Sequence of chain 1.B:
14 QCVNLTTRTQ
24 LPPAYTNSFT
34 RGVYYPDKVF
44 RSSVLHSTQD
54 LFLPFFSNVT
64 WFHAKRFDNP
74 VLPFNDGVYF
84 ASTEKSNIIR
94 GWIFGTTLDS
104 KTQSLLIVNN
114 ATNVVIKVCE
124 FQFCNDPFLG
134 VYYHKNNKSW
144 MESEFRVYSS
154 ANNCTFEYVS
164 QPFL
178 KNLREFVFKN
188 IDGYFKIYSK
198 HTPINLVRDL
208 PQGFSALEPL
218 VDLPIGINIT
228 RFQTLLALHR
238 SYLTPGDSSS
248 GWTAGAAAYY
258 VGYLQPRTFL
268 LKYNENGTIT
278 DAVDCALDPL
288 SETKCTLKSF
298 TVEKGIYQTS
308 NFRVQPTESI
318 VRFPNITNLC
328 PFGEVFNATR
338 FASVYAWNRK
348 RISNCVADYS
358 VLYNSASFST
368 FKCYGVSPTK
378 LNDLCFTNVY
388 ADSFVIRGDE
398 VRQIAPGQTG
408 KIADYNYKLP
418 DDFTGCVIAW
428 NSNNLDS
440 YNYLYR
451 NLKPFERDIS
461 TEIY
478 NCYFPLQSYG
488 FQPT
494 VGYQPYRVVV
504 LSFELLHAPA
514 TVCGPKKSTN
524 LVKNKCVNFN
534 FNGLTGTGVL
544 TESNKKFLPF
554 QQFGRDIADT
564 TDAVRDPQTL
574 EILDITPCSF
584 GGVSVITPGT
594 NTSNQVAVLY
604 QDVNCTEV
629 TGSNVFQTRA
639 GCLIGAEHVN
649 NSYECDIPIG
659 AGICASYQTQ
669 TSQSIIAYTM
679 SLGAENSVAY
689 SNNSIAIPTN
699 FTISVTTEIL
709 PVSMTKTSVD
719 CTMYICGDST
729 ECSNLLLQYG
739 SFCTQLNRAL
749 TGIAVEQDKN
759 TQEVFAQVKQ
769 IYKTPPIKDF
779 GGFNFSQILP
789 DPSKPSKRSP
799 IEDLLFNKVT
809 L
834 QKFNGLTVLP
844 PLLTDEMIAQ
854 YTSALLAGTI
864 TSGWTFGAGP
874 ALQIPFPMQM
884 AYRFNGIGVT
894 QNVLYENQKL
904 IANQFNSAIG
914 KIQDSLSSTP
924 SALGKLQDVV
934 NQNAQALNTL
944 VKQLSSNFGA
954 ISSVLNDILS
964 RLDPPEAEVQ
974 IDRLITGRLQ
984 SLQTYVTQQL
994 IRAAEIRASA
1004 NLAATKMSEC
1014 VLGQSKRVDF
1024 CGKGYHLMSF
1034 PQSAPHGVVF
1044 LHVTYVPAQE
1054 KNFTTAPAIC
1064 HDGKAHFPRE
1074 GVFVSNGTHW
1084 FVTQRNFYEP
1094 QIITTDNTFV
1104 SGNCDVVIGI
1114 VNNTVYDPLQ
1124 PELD

This protein binds this small molecule.
Small molecule (SMILES): CC(=O)N[C@H]1[C@H](O[C@H]2[C@H](O)[C@@H](NC(C)=O)CO[C@@H]2CO)O[C@H](CO)[C@@H](O)[C@@H]1O

Binding-site contacts:
Ligand atom O6 contacts residue SER685 of chain 1.B at 3.6 Å (h-bond).
Ligand atom C1 contacts residue ALA687 of chain 1.B at 4.4 Å (hydrophobic).
Ligand atom C1 contacts residue GLN876 of chain 1.C at 3.7 Å.
Ligand atom C1 contacts residue ASN1055 of chain 1.B at 1.4 Å.
Ligand atom C7 contacts residue ASN1055 of chain 1.B at 3.3 Å.
Ligand atom C8 contacts residue GLU1053 of chain 1.B at 3.3 Å.
Ligand atom C3 contacts residue ALA687 of chain 1.B at 4.2 Å (hydrophobic).
Ligand atom O6 contacts residue ASN1055 of chain 1.B at 3.0 Å (h-bond).
Ligand atom O3 contacts residue ASN1055 of chain 1.B at 4.5 Å.
Ligand atom O5 contacts residue ALA687 of chain 1.B at 4.2 Å.
Ligand atom N2 contacts residue ASN1055 of chain 1.B at 2.8 Å (h-bond).
Ligand atom O5 contacts residue GLN876 of chain 1.C at 4.4 Å.
Ligand atom C4 contacts residue ALA687 of chain 1.B at 4.3 Å (hydrophobic).
Ligand atom O4 contacts residue ALA687 of chain 1.B at 3.5 Å.
Ligand atom C2 contacts residue ASN1055 of chain 1.B at 2.1 Å.
Ligand atom C4 contacts residue ASN1055 of chain 1.B at 3.6 Å.
Ligand atom O5 contacts residue ASN1055 of chain 1.B at 1.6 Å (h-bond).
Ligand atom C8 contacts residue LYS1054 of chain 1.B at 4.2 Å.
Ligand atom C5 contacts residue ASN1055 of chain 1.B at 2.9 Å.
Ligand atom C6 contacts residue ASN1055 of chain 1.B at 3.5 Å.
Ligand atom C3 contacts residue ASN1055 of chain 1.B at 3.4 Å.
Ligand atom O7 contacts residue ASN1055 of chain 1.B at 3.2 Å (h-bond).
Ligand atom C7 contacts residue GLU1053 of chain 1.B at 4.5 Å.

Sequence of chain 1.C:
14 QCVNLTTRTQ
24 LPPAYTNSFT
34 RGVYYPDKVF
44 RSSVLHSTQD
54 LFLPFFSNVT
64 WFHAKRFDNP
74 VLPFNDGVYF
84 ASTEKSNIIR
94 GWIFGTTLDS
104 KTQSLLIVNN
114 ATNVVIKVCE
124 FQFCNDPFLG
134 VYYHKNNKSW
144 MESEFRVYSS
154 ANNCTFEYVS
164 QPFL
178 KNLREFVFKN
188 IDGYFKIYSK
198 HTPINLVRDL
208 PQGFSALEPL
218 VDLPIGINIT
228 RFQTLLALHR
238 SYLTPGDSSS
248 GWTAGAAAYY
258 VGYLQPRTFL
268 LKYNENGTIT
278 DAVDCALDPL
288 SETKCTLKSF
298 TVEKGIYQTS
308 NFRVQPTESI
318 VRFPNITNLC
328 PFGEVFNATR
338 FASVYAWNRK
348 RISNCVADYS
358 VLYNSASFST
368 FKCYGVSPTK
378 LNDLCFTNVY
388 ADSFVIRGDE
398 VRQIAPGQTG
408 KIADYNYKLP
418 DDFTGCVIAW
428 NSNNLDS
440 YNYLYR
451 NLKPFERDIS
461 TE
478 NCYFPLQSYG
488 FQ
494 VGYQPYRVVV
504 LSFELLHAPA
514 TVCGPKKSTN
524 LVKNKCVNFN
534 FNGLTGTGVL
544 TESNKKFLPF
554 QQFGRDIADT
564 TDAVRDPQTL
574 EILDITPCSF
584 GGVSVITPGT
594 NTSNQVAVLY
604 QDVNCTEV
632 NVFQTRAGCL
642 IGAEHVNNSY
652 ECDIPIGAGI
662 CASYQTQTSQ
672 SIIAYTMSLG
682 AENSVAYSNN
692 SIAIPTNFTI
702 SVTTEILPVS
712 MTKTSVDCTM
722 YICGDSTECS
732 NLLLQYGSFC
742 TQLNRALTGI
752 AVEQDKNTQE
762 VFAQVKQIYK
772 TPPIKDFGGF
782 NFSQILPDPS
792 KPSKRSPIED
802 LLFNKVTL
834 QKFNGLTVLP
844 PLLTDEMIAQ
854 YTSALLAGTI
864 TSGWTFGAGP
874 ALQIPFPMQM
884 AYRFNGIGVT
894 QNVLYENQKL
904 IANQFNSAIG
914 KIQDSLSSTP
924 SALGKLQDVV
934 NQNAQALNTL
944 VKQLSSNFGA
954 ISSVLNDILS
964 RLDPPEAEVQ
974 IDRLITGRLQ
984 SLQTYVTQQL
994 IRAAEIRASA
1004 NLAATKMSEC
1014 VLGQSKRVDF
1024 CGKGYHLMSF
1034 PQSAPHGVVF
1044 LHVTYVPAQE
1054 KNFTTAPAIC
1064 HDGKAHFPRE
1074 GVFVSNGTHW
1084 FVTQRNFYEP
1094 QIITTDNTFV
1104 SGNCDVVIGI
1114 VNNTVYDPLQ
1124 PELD